A protein and the small-molecule ligand that binds it are described below.
Small molecule (SMILES): CC(C)C[C@H](NC(=O)OCc1ccccc1)C(=O)N[C@@H](C[C@@H]1CCNC1=O)C(O)S(=O)(=O)O

Sequence of chain 1.A:
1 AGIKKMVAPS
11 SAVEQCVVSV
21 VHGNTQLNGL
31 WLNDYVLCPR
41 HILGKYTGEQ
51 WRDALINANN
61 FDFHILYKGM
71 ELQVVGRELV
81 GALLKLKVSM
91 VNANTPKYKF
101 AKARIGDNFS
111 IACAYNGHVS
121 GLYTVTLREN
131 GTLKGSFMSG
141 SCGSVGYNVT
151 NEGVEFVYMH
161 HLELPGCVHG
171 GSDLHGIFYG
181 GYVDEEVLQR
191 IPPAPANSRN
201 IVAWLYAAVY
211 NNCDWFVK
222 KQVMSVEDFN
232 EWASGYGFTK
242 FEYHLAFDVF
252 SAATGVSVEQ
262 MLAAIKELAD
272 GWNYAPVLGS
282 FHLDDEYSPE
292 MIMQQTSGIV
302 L

Binding-site contacts:
Ligand atom C27 contacts residue K361 of chain 1.G at 0.0 Å.
Ligand atom C9 contacts residue K361 of chain 1.G at 0.0 Å.
Ligand atom N28 contacts residue PHE137 of chain 1.B at 3.0 Å (h-bond).
Ligand atom C20 contacts residue CYS142 of chain 1.B at 2.8 Å (hydrophobic).
Ligand atom N19 contacts residue K361 of chain 1.G at 0.1 Å (h-bond).
Ligand atom O22 contacts residue K361 of chain 1.G at 1.2 Å.
Ligand atom N28 contacts residue K361 of chain 1.G at 0.0 Å (h-bond).
Ligand atom O22 contacts residue CYS142 of chain 1.B at 2.4 Å (h-bond).
Ligand atom C13 contacts residue K361 of chain 1.G at 0.1 Å.
Ligand atom N11 contacts residue K361 of chain 1.G at 0.1 Å (h-bond).
Ligand atom C24 contacts residue K361 of chain 1.G at 0.1 Å.
Ligand atom N19 contacts residue HIS161 of chain 1.B at 3.0 Å (h-bond).
Ligand atom C15 contacts residue K361 of chain 1.G at 0.0 Å.
Ligand atom C16 contacts residue K361 of chain 1.G at 0.0 Å.
Ligand atom O18 contacts residue K361 of chain 1.G at 0.0 Å (h-bond).
Ligand atom O30 contacts residue HIS160 of chain 1.B at 2.6 Å (h-bond).
Ligand atom C20 contacts residue K361 of chain 1.G at 0.1 Å.
Ligand atom C7 contacts residue K361 of chain 1.G at 0.0 Å.
Ligand atom C3 contacts residue K361 of chain 1.G at 0.0 Å.
Ligand atom O10 contacts residue GLU163 of chain 1.B at 3.0 Å (salt-bridge).
Ligand atom O10 contacts residue K361 of chain 1.G at 0.0 Å (h-bond).
Ligand atom C21 contacts residue CYS142 of chain 1.B at 2.0 Å (hydrophobic).
Ligand atom O30 contacts residue K361 of chain 1.G at 0.0 Å (h-bond).
Ligand atom C5 contacts residue K361 of chain 1.G at 0.0 Å.
Ligand atom N28 contacts residue GLU163 of chain 1.B at 2.8 Å (salt-bridge).
Ligand atom N19 contacts residue CYS142 of chain 1.B at 3.0 Å (h-bond).
Ligand atom C25 contacts residue K361 of chain 1.G at 0.0 Å.
Ligand atom C6 contacts residue K361 of chain 1.G at 0.0 Å.
Ligand atom C4 contacts residue K361 of chain 1.G at 0.0 Å.
Ligand atom O8 contacts residue K361 of chain 1.G at 0.1 Å (h-bond).
Ligand atom C12 contacts residue K361 of chain 1.G at 0.1 Å.
Ligand atom O22 contacts residue HIS41 of chain 1.B at 2.8 Å (h-bond).
Ligand atom C2 contacts residue K361 of chain 1.G at 0.0 Å.
Ligand atom C14 contacts residue K361 of chain 1.G at 0.0 Å.
Ligand atom C21 contacts residue K361 of chain 1.G at 0.4 Å.
Ligand atom C1 contacts residue K361 of chain 1.G at 0.0 Å.
Ligand atom C26 contacts residue K361 of chain 1.G at 0.0 Å.
Ligand atom N11 contacts residue GLU186 of chain 1.B at 2.8 Å (salt-bridge).
Ligand atom C29 contacts residue K361 of chain 1.G at 0.0 Å.
Ligand atom C17 contacts residue K361 of chain 1.G at 0.1 Å.

Sequence of chain 1.B:
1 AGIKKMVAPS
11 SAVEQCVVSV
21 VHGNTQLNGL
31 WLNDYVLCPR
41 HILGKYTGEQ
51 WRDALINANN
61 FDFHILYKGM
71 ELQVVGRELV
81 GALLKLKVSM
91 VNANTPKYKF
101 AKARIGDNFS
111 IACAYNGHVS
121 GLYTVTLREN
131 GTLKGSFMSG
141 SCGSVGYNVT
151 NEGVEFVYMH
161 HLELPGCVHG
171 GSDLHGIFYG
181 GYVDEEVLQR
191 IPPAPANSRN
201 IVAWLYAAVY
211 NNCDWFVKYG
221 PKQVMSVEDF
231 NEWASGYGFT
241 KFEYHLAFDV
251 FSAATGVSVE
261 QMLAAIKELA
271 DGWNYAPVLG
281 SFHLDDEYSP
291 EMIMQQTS